This small molecule binds to this protein.
Small molecule (SMILES): OC[C@H]1NC[C@H](O)[C@@H](O)[C@@H]1O

Sequence of chain 1.A:
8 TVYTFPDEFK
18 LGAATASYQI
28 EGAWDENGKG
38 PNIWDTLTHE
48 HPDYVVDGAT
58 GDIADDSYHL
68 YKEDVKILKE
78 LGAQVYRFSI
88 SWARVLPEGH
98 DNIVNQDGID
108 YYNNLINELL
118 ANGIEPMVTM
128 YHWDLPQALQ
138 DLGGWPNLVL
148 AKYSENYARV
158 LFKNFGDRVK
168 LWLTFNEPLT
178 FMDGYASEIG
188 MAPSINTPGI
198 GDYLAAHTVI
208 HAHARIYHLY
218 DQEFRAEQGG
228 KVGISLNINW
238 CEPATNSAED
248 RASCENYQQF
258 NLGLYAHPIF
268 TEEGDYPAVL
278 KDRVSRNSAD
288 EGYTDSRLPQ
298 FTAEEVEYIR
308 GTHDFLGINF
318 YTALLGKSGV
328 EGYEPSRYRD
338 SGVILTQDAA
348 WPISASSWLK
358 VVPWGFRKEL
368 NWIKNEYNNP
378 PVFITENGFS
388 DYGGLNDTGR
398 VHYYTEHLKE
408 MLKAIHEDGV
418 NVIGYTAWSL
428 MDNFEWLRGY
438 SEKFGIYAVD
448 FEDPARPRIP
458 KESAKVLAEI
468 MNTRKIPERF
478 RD

Binding-site contacts:
Ligand atom O3 contacts residue TRP433 of chain 1.A at 2.9 Å (h-bond).
Ligand atom C3 contacts residue TRP425 of chain 1.A at 3.7 Å (hydrophobic).
Ligand atom C5 contacts residue GLU383 of chain 1.A at 3.6 Å.
Ligand atom C6 contacts residue TRP425 of chain 1.A at 4.0 Å (hydrophobic).
Ligand atom O2 contacts residue ASN316 of chain 1.A at 3.9 Å.
Ligand atom C3 contacts residue HIS129 of chain 1.A at 3.8 Å.
Ligand atom O3 contacts residue TRP425 of chain 1.A at 3.8 Å.
Ligand atom O6 contacts residue TRP355 of chain 1.A at 3.5 Å.
Ligand atom C3 contacts residue TRP433 of chain 1.A at 3.9 Å (hydrophobic).
Ligand atom C4 contacts residue GLU432 of chain 1.A at 3.6 Å.
Ligand atom O6 contacts residue GLU432 of chain 1.A at 2.6 Å (salt-bridge).
Ligand atom C1 contacts residue GLU383 of chain 1.A at 2.7 Å.
Ligand atom O6 contacts residue PHE441 of chain 1.A at 3.9 Å.
Ligand atom C4 contacts residue TRP433 of chain 1.A at 3.8 Å (hydrophobic).
Ligand atom C6 contacts residue TYR318 of chain 1.A at 3.9 Å (hydrophobic).
Ligand atom O2 contacts residue GLU383 of chain 1.A at 2.6 Å (salt-bridge).
Ligand atom C4 contacts residue TRP425 of chain 1.A at 3.9 Å (hydrophobic).
Ligand atom O4 contacts residue TRP433 of chain 1.A at 3.7 Å.
Ligand atom N5 contacts residue GLU383 of chain 1.A at 3.2 Å (salt-bridge).
Ligand atom O4 contacts residue GLU432 of chain 1.A at 2.6 Å (salt-bridge).
Ligand atom O4 contacts residue TRP425 of chain 1.A at 3.1 Å (h-bond).
Ligand atom C3 contacts residue GLU383 of chain 1.A at 3.5 Å.
Ligand atom C1 contacts residue GLU174 of chain 1.A at 3.1 Å.
Ligand atom C6 contacts residue GLU432 of chain 1.A at 3.5 Å.
Ligand atom O4 contacts residue GLN26 of chain 1.A at 3.0 Å (h-bond).
Ligand atom C2 contacts residue HIS129 of chain 1.A at 3.9 Å.
Ligand atom C6 contacts residue PHE441 of chain 1.A at 3.6 Å (hydrophobic).
Ligand atom O3 contacts residue GLN26 of chain 1.A at 2.6 Å (h-bond).
Ligand atom O3 contacts residue HIS129 of chain 1.A at 2.9 Å (h-bond).
Ligand atom C5 contacts residue TRP425 of chain 1.A at 3.7 Å (hydrophobic).
Ligand atom C2 contacts residue TRP130 of chain 1.A at 4.0 Å (hydrophobic).
Ligand atom N5 contacts residue TYR318 of chain 1.A at 3.2 Å (h-bond).
Ligand atom C2 contacts residue GLU174 of chain 1.A at 3.9 Å.
Ligand atom O2 contacts residue GLU174 of chain 1.A at 3.7 Å.
Ligand atom C5 contacts residue TYR318 of chain 1.A at 3.3 Å (hydrophobic).
Ligand atom C2 contacts residue GLU383 of chain 1.A at 3.2 Å.
Ligand atom O2 contacts residue HIS129 of chain 1.A at 3.2 Å (h-bond).
Ligand atom C1 contacts residue TYR318 of chain 1.A at 3.8 Å (hydrophobic).
Ligand atom C3 contacts residue GLN26 of chain 1.A at 3.7 Å.
Ligand atom O2 contacts residue ASN173 of chain 1.A at 2.8 Å (h-bond).